The small molecule below binds the protein below.
Small molecule (SMILES): O=P(O)(O)OC[C@H]1O[C@](O)(COP(=O)(O)O)[C@@H](O)[C@@H]1O

Binding-site contacts:
Ligand atom P2 contacts residue THR349 of chain 1.A at 3.7 Å.
Ligand atom O1P contacts residue PRO433 of chain 1.A at 3.7 Å.
Ligand atom O5P contacts residue THR348 of chain 1.A at 3.6 Å.
Ligand atom O3P contacts residue TRP398 of chain 1.A at 2.7 Å (h-bond).
Ligand atom P2 contacts residue THR348 of chain 1.A at 3.5 Å.
Ligand atom C5 contacts residue GLY434 of chain 1.A at 3.5 Å.
Ligand atom O5P contacts residue THR349 of chain 1.A at 3.3 Å (h-bond).
Ligand atom O4P contacts residue SER435 of chain 1.A at 3.8 Å.
Ligand atom O6P contacts residue SER353 of chain 1.A at 2.7 Å (h-bond).
Ligand atom O5 contacts residue LEU347 of chain 1.A at 3.7 Å.
Ligand atom O2 contacts residue LEU347 of chain 1.A at 3.5 Å.
Ligand atom P1 contacts residue ARG405 of chain 1.A at 3.6 Å.
Ligand atom O6 contacts residue THR349 of chain 1.A at 3.1 Å (h-bond).
Ligand atom O6 contacts residue THR348 of chain 1.A at 3.6 Å.
Ligand atom O2P contacts residue ARG405 of chain 1.A at 2.6 Å (salt-bridge).
Ligand atom O1P contacts residue GLY434 of chain 1.A at 2.8 Å (h-bond).
Ligand atom O4 contacts residue TYR437 of chain 1.A at 2.9 Å (h-bond).
Ligand atom O3 contacts residue ARG432 of chain 1.A at 2.7 Å (salt-bridge).
Ligand atom O3 contacts residue GLY430 of chain 1.A at 3.0 Å.
Ligand atom O5P contacts residue THR350 of chain 1.A at 2.7 Å (h-bond).
Ligand atom O4P contacts residue SER353 of chain 1.A at 3.7 Å.
Ligand atom O3 contacts residue TRP398 of chain 1.A at 3.7 Å.
Ligand atom O4 contacts residue THR438 of chain 1.A at 3.5 Å (h-bond).
Ligand atom O3P contacts residue ARG405 of chain 1.A at 2.9 Å (salt-bridge).
Ligand atom O1 contacts residue GLY434 of chain 1.A at 3.8 Å.
Ligand atom O4P contacts residue GLY436 of chain 1.A at 2.9 Å (h-bond).
Ligand atom C1 contacts residue ARG405 of chain 1.A at 3.8 Å.
Ligand atom C4 contacts residue GLY434 of chain 1.A at 3.4 Å.
Ligand atom O4 contacts residue GLY434 of chain 1.A at 2.6 Å (h-bond).
Ligand atom O6P contacts residue THR348 of chain 1.A at 2.5 Å (h-bond).
Ligand atom C3 contacts residue GLY434 of chain 1.A at 3.5 Å.
Ligand atom C3 contacts residue ARG432 of chain 1.A at 3.3 Å.
Ligand atom P2 contacts residue SER353 of chain 1.A at 3.6 Å.
Ligand atom C6 contacts residue THR438 of chain 1.A at 3.4 Å.
Ligand atom O6P contacts residue ARG352 of chain 1.A at 3.8 Å.
Ligand atom C6 contacts residue SER353 of chain 1.A at 3.8 Å.
Ligand atom O4 contacts residue GLY436 of chain 1.A at 3.7 Å.
Ligand atom O5P contacts residue SER435 of chain 1.A at 3.3 Å.
Ligand atom C6 contacts residue LEU347 of chain 1.A at 3.6 Å (hydrophobic).
Ligand atom O2 contacts residue GLY430 of chain 1.A at 3.4 Å (h-bond).

Sequence of chain 1.A:
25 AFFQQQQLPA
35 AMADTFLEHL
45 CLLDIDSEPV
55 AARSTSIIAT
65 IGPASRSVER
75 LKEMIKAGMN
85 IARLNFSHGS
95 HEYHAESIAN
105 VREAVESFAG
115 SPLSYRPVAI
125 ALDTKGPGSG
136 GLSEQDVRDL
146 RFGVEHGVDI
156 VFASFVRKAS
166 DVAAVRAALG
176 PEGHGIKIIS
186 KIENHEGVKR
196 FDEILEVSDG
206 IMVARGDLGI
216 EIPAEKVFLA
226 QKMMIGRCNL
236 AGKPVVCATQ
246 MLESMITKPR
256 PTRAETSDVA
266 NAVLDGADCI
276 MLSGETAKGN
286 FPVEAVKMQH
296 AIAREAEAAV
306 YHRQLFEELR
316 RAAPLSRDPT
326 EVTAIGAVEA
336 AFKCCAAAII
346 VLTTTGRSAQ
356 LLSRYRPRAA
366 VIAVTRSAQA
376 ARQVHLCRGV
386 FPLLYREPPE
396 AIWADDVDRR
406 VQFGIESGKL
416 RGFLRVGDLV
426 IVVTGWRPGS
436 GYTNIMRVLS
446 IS